Binding-site contacts:
Ligand atom C1 contacts residue ALA52 of chain 1.B at 4.3 Å (hydrophobic).
Ligand atom C1 contacts residue THR50 of chain 1.B at 1.4 Å.
Ligand atom C6 contacts residue THR50 of chain 1.B at 4.3 Å.
Ligand atom O5 contacts residue ALA52 of chain 1.B at 3.6 Å.
Ligand atom O5 contacts residue SER51 of chain 1.B at 4.0 Å.
Ligand atom C5 contacts residue THR50 of chain 1.B at 3.6 Å.
Ligand atom O3 contacts residue THR50 of chain 1.B at 4.2 Å.
Ligand atom O6 contacts residue SER51 of chain 1.B at 4.3 Å.
Ligand atom C2 contacts residue THR50 of chain 1.B at 2.0 Å.
Ligand atom O6 contacts residue ALA52 of chain 1.B at 3.5 Å (h-bond).
Ligand atom C6 contacts residue ALA52 of chain 1.B at 3.6 Å (hydrophobic).
Ligand atom O7 contacts residue THR50 of chain 1.B at 3.3 Å (h-bond).
Ligand atom C1 contacts residue SER51 of chain 1.B at 4.2 Å.
Ligand atom O6 contacts residue THR50 of chain 1.B at 3.3 Å (h-bond).
Ligand atom C3 contacts residue THR50 of chain 1.B at 3.4 Å.
Ligand atom O5 contacts residue THR50 of chain 1.B at 2.4 Å (h-bond).
Ligand atom C8 contacts residue THR50 of chain 1.B at 4.2 Å.
Ligand atom O4 contacts residue THR50 of chain 1.B at 4.1 Å.
Ligand atom C4 contacts residue THR50 of chain 1.B at 3.9 Å.
Ligand atom C7 contacts residue THR50 of chain 1.B at 3.3 Å.
Ligand atom C5 contacts residue ALA52 of chain 1.B at 4.0 Å (hydrophobic).
Ligand atom N2 contacts residue THR50 of chain 1.B at 2.8 Å (h-bond).

This small molecule binds to this protein.
Small molecule (SMILES): CC(=O)N[C@@H]1[C@@H](O)[C@@H](O)[C@@H](CO)O[C@H]1O

Sequence of chain 1.B:
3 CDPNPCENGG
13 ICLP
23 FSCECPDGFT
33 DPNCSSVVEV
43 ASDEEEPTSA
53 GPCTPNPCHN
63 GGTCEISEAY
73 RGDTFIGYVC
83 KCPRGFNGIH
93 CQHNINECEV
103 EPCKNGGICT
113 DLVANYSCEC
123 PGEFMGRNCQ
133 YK